Sequence of chain 1.Z:
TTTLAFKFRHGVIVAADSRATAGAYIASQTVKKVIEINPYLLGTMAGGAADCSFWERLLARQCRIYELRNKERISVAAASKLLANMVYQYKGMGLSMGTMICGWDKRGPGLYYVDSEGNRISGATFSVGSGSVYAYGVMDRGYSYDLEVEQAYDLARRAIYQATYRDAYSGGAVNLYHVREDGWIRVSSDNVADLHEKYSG

Sequence of chain 1.AA:
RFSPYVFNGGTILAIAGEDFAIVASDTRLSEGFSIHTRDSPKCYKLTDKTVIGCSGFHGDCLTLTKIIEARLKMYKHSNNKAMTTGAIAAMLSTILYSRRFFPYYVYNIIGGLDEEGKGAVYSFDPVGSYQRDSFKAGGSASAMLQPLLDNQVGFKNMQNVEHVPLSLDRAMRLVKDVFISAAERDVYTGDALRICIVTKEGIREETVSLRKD

This small molecule binds to this protein.
Small molecule (SMILES): CC(C)C[C@H](NC(=O)[C@H](CCc1ccccc1)NC(=O)CN1CCOCC1)C(=O)N[C@@H](Cc1ccccc1)C(=O)N[C@@H](CC(C)C)[C@@H](O)[C@H](C)CO

Binding-site contacts:
Ligand atom O60 contacts residue THR21 of chain 1.Z at 3.6 Å.
Ligand atom C47 contacts residue THR1 of chain 1.Z at 1.5 Å.
Ligand atom O60 contacts residue THR1 of chain 1.Z at 3.6 Å.
Ligand atom O9 contacts residue PRO126 of chain 1.AA at 3.2 Å.
Ligand atom O40 contacts residue THR21 of chain 1.Z at 3.2 Å (h-bond).
Ligand atom C44 contacts residue THR1 of chain 1.Z at 3.5 Å.
Ligand atom N41 contacts residue GLY47 of chain 1.Z at 2.6 Å (h-bond).
Ligand atom C42 contacts residue GLY47 of chain 1.Z at 3.6 Å.
Ligand atom C7 contacts residue TYR107 of chain 1.AA at 3.8 Å (hydrophobic).
Ligand atom N22 contacts residue ASP125 of chain 1.AA at 3.3 Å (salt-bridge).
Ligand atom C45 contacts residue ALA49 of chain 1.Z at 3.7 Å (hydrophobic).
Ligand atom C37 contacts residue SER96 of chain 1.Z at 3.8 Å.
Ligand atom C43 contacts residue THR1 of chain 1.Z at 2.2 Å.
Ligand atom O9 contacts residue TYR107 of chain 1.AA at 3.6 Å.
Ligand atom C51 contacts residue THR1 of chain 1.Z at 1.6 Å.
Ligand atom O29 contacts residue ALA49 of chain 1.Z at 3.3 Å (h-bond).
Ligand atom C59 contacts residue THR1 of chain 1.Z at 2.3 Å.
Ligand atom C44 contacts residue GLY47 of chain 1.Z at 3.6 Å.
Ligand atom C58 contacts residue THR1 of chain 1.Z at 2.6 Å.
Ligand atom C26 contacts residue ALA20 of chain 1.Z at 2.9 Å (hydrophobic).
Ligand atom C46 contacts residue MET45 of chain 1.Z at 3.2 Å (hydrophobic).
Ligand atom C39 contacts residue GLY47 of chain 1.Z at 3.4 Å.
Ligand atom C38 contacts residue GLY47 of chain 1.Z at 3.7 Å.
Ligand atom O40 contacts residue ALA20 of chain 1.Z at 3.6 Å.
Ligand atom C28 contacts residue THR21 of chain 1.Z at 3.8 Å.
Ligand atom N41 contacts residue THR1 of chain 1.Z at 3.2 Å (h-bond).
Ligand atom C58 contacts residue TYR169 of chain 1.Z at 3.4 Å (hydrophobic).
Ligand atom N30 contacts residue THR21 of chain 1.Z at 2.9 Å (h-bond).
Ligand atom C31 contacts residue GLY47 of chain 1.Z at 3.3 Å.
Ligand atom C42 contacts residue THR1 of chain 1.Z at 2.1 Å.
Ligand atom C58 contacts residue ARG19 of chain 1.Z at 3.1 Å.
Ligand atom C43 contacts residue GLY47 of chain 1.Z at 3.5 Å.
Ligand atom C27 contacts residue ALA27 of chain 1.Z at 3.9 Å (hydrophobic).
Ligand atom C59 contacts residue TYR169 of chain 1.Z at 3.8 Å (hydrophobic).
Ligand atom C17 contacts residue ARG100 of chain 1.AA at 3.7 Å.
Ligand atom C23 contacts residue THR21 of chain 1.Z at 3.6 Å.
Ligand atom O48 contacts residue GLY47 of chain 1.Z at 3.5 Å (h-bond).
Ligand atom O48 contacts residue THR1 of chain 1.Z at 2.3 Å (h-bond).
Ligand atom C11 contacts residue ASP125 of chain 1.AA at 3.8 Å.
Ligand atom C16 contacts residue ARG100 of chain 1.AA at 3.5 Å.